This small molecule binds to this protein.
Small molecule (SMILES): CC(=O)N[C@@H]1[C@@H](O)[C@H](O)[C@@H](CO)O[C@H]1O

Sequence of chain 1.R:
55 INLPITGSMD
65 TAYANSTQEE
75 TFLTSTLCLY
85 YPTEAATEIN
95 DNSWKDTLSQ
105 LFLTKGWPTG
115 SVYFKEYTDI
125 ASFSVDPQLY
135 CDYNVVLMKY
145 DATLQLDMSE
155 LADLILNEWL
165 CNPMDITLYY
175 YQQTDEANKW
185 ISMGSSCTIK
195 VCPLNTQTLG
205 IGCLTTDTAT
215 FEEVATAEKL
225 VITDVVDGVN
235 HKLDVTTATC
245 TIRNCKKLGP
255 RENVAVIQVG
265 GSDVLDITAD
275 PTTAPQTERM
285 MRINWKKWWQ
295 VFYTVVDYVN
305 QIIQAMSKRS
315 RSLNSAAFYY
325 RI

Binding-site contacts:
Ligand atom C1 contacts residue ASN69 of chain 1.R at 3.1 Å.
Ligand atom O5 contacts residue ASN69 of chain 1.R at 3.5 Å (h-bond).
Ligand atom C2 contacts residue ASN69 of chain 1.R at 3.3 Å.
Ligand atom O7 contacts residue ASN69 of chain 1.R at 4.2 Å.
Ligand atom N2 contacts residue ASN69 of chain 1.R at 3.8 Å.
Ligand atom C7 contacts residue ASN69 of chain 1.R at 4.2 Å.